Sequence of chain 1.BA:
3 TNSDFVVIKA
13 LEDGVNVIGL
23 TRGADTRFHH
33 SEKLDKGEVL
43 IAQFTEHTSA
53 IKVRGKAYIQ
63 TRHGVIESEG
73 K

The protein below binds the small molecule below.
Small molecule (SMILES): N[C@@H](Cc1c[nH]c2ccccc12)C(=O)O

Binding-site contacts:
Ligand atom OXT contacts residue HIS49 of chain 1.AA at 3.9 Å.
Ligand atom CA contacts residue HIS31 of chain 1.AA at 3.5 Å.
Ligand atom CB contacts residue SER51 of chain 1.BA at 3.4 Å.
Ligand atom N contacts residue HIS31 of chain 1.AA at 3.9 Å.
Ligand atom O contacts residue ARG24 of chain 1.BA at 3.6 Å.
Ligand atom CD1 contacts residue GLN45 of chain 1.AA at 3.5 Å.
Ligand atom C contacts residue SER51 of chain 1.BA at 3.6 Å.
Ligand atom CZ2 contacts residue ALA44 of chain 1.AA at 3.9 Å (hydrophobic).
Ligand atom CB contacts residue THR23 of chain 1.BA at 3.8 Å.
Ligand atom O contacts residue THR47 of chain 1.AA at 3.5 Å (h-bond).
Ligand atom N contacts residue ASP27 of chain 1.BA at 3.0 Å (salt-bridge).
Ligand atom C contacts residue THR47 of chain 1.AA at 3.4 Å.
Ligand atom CD1 contacts residue SER51 of chain 1.BA at 3.5 Å.
Ligand atom CA contacts residue THR23 of chain 1.BA at 3.8 Å.
Ligand atom CZ2 contacts residue THR50 of chain 1.AA at 3.9 Å.
Ligand atom CA contacts residue SER51 of chain 1.BA at 3.9 Å.
Ligand atom CA contacts residue GLY25 of chain 1.BA at 3.5 Å.
Ligand atom O contacts residue SER51 of chain 1.BA at 2.9 Å (h-bond).
Ligand atom N contacts residue ARG24 of chain 1.BA at 3.9 Å.
Ligand atom N contacts residue THR28 of chain 1.BA at 2.9 Å (h-bond).
Ligand atom CG contacts residue SER51 of chain 1.BA at 3.9 Å.
Ligand atom OXT contacts residue THR50 of chain 1.AA at 3.1 Å (h-bond).
Ligand atom CE2 contacts residue GLN45 of chain 1.AA at 3.8 Å.
Ligand atom CD1 contacts residue THR47 of chain 1.AA at 3.6 Å.
Ligand atom OXT contacts residue THR47 of chain 1.AA at 2.5 Å (h-bond).
Ligand atom NE1 contacts residue ALA44 of chain 1.AA at 3.8 Å.
Ligand atom NE1 contacts residue GLN45 of chain 1.AA at 2.7 Å (h-bond).
Ligand atom O contacts residue GLY25 of chain 1.BA at 3.0 Å (h-bond).
Ligand atom OXT contacts residue HIS31 of chain 1.AA at 3.5 Å (h-bond).
Ligand atom CE2 contacts residue ALA44 of chain 1.AA at 3.9 Å (hydrophobic).
Ligand atom CZ3 contacts residue GLY21 of chain 1.AA at 3.8 Å.
Ligand atom CH2 contacts residue GLY21 of chain 1.AA at 3.7 Å.
Ligand atom N contacts residue GLY25 of chain 1.BA at 2.8 Å (h-bond).
Ligand atom C contacts residue HIS31 of chain 1.AA at 3.8 Å.
Ligand atom N contacts residue THR23 of chain 1.BA at 2.8 Å (h-bond).
Ligand atom CB contacts residue THR28 of chain 1.BA at 3.6 Å.
Ligand atom C contacts residue GLY25 of chain 1.BA at 3.5 Å.
Ligand atom CZ3 contacts residue HIS32 of chain 1.AA at 4.0 Å.
Ligand atom CE3 contacts residue HIS32 of chain 1.AA at 3.8 Å.
Ligand atom CA contacts residue THR28 of chain 1.BA at 3.2 Å.

Sequence of chain 1.AA:
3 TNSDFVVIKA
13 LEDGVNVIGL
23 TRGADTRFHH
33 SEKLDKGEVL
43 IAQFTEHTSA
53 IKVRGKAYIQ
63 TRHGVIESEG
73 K